Sequence of chain 1.B:
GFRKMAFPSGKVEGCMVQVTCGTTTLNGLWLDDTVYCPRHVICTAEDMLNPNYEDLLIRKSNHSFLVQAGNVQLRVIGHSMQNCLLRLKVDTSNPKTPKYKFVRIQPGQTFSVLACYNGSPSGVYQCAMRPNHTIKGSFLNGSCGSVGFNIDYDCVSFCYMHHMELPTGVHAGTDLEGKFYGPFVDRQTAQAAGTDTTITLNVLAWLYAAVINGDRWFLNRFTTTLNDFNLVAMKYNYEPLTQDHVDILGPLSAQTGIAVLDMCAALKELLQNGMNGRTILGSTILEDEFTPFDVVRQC

The protein below binds the small molecule below.
Small molecule (SMILES): [H]/N=C/[C@H](C[C@@H]1CCNC1=O)NC(=O)[C@@H]1[C@@H]2[C@H](CN1C(=O)[C@@H](NC(=O)C(F)(F)F)C(C)(C)C)C2(C)C

Binding-site contacts:
Ligand atom N4 contacts residue GLU165 of chain 1.B at 2.9 Å (salt-bridge).
Ligand atom O1 contacts residue HIS171 of chain 1.B at 3.5 Å.
Ligand atom F1 contacts residue LEU166 of chain 1.B at 3.4 Å.
Ligand atom N5 contacts residue SER143 of chain 1.B at 3.7 Å.
Ligand atom C2 contacts residue CYS144 of chain 1.B at 2.8 Å (hydrophobic).
Ligand atom N5 contacts residue GLY142 of chain 1.B at 3.6 Å.
Ligand atom C8 contacts residue GLU165 of chain 1.B at 3.6 Å.
Ligand atom C9 contacts residue HIS163 of chain 1.B at 3.5 Å.
Ligand atom C19 contacts residue ASP47 of chain 1.B at 3.3 Å.
Ligand atom F2 contacts residue GLU165 of chain 1.B at 3.5 Å.
Ligand atom F1 contacts residue GLU165 of chain 1.B at 2.7 Å.
Ligand atom F1 contacts residue MET164 of chain 1.B at 3.1 Å.
Ligand atom C19 contacts residue HIS40 of chain 1.B at 3.4 Å.
Ligand atom C4 contacts residue CYS144 of chain 1.B at 3.4 Å (hydrophobic).
Ligand atom F3 contacts residue MET164 of chain 1.B at 3.5 Å.
Ligand atom C7 contacts residue ASN141 of chain 1.B at 3.5 Å.
Ligand atom O3 contacts residue MET164 of chain 1.B at 3.4 Å.
Ligand atom F3 contacts residue THR189 of chain 1.B at 2.9 Å.
Ligand atom C20 contacts residue ARG187 of chain 1.B at 3.6 Å.
Ligand atom C6 contacts residue ASN141 of chain 1.B at 3.5 Å.
Ligand atom N2 contacts residue GLU165 of chain 1.B at 3.4 Å (salt-bridge).
Ligand atom O1 contacts residue HIS162 of chain 1.B at 2.5 Å (h-bond).
Ligand atom C8 contacts residue HIS162 of chain 1.B at 3.5 Å.
Ligand atom N2 contacts residue PHE139 of chain 1.B at 3.4 Å (h-bond).
Ligand atom C1 contacts residue HIS163 of chain 1.B at 3.6 Å.
Ligand atom F3 contacts residue GLN191 of chain 1.B at 3.5 Å.
Ligand atom C3 contacts residue CYS144 of chain 1.B at 1.8 Å (hydrophobic).
Ligand atom O4 contacts residue GLN188 of chain 1.B at 3.5 Å.
Ligand atom C21 contacts residue GLU165 of chain 1.B at 3.6 Å.
Ligand atom C22 contacts residue MET164 of chain 1.B at 3.7 Å (hydrophobic).
Ligand atom O3 contacts residue GLU165 of chain 1.B at 3.0 Å (salt-bridge).
Ligand atom O1 contacts residue PHE139 of chain 1.B at 3.5 Å.
Ligand atom C4 contacts residue HIS162 of chain 1.B at 3.6 Å.
Ligand atom C22 contacts residue GLU165 of chain 1.B at 3.5 Å.
Ligand atom O1 contacts residue GLU165 of chain 1.B at 3.6 Å.
Ligand atom N5 contacts residue CYS144 of chain 1.B at 2.7 Å (h-bond).
Ligand atom N1 contacts residue CYS144 of chain 1.B at 2.9 Å (h-bond).
Ligand atom C23 contacts residue GLU165 of chain 1.B at 3.5 Å.
Ligand atom C10 contacts residue GLN188 of chain 1.B at 3.3 Å.
Ligand atom N1 contacts residue HIS163 of chain 1.B at 2.9 Å (h-bond).